Sequence of chain 1.A:
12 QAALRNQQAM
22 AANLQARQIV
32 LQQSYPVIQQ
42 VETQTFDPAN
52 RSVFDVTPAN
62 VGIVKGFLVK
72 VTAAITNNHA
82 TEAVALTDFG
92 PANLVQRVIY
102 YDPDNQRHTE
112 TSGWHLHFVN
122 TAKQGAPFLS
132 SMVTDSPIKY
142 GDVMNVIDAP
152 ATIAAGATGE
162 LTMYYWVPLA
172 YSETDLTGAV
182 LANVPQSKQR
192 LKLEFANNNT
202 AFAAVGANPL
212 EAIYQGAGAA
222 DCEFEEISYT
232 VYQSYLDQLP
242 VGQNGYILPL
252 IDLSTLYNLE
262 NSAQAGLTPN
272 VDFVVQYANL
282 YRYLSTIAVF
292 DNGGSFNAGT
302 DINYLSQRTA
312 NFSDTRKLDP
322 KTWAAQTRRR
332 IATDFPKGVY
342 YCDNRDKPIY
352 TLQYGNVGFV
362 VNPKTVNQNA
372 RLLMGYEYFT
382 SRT

Sequence of chain 1.B:
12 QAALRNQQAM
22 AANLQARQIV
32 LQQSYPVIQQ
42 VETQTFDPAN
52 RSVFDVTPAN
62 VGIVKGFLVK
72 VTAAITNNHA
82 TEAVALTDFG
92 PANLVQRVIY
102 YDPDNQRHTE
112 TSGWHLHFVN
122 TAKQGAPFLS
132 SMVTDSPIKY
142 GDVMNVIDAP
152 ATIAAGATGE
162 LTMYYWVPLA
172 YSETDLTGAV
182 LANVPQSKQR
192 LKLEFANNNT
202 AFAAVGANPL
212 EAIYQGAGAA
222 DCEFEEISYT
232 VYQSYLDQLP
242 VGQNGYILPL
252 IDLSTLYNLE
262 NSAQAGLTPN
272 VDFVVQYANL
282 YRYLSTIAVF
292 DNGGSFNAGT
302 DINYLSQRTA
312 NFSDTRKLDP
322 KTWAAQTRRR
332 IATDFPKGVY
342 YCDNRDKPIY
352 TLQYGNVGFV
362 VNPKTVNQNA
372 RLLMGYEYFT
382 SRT

The protein below binds the small molecule below.
Small molecule (SMILES): CN(C)CCCN1c2ccccc2Sc2ccc(Cl)cc21

Binding-site contacts:
Ligand atom C17 contacts residue TRP167 of chain 1.A at 3.5 Å (hydrophobic).
Ligand atom C8 contacts residue GLN327 of chain 1.B at 4.1 Å.
Ligand atom C13 contacts residue SER235 of chain 1.A at 3.8 Å.
Ligand atom C10 contacts residue LEU69 of chain 1.A at 4.0 Å (hydrophobic).
Ligand atom C7 contacts residue TRP167 of chain 1.A at 3.6 Å (hydrophobic).
Ligand atom N1 contacts residue TRP167 of chain 1.A at 3.7 Å.
Ligand atom C14 contacts residue GLU174 of chain 1.A at 3.7 Å.
Ligand atom C11 contacts residue GLN327 of chain 1.B at 3.4 Å.
Ligand atom C5 contacts residue ARG330 of chain 1.B at 3.9 Å.
Ligand atom C7 contacts residue ARG330 of chain 1.B at 3.6 Å.
Ligand atom C2 contacts residue ARG330 of chain 1.B at 3.5 Å.
Ligand atom C9 contacts residue THR323 of chain 1.B at 3.9 Å.
Ligand atom C11 contacts residue ILE39 of chain 1.A at 3.7 Å (hydrophobic).
Ligand atom C5 contacts residue TRP167 of chain 1.A at 3.5 Å (hydrophobic).
Ligand atom C4 contacts residue GLN327 of chain 1.B at 3.7 Å.
Ligand atom CL1 contacts residue THR323 of chain 1.B at 3.7 Å.
Ligand atom C17 contacts residue ARG330 of chain 1.B at 4.0 Å.
Ligand atom CL1 contacts residue LEU319 of chain 1.B at 3.3 Å.
Ligand atom C1 contacts residue ARG330 of chain 1.B at 3.9 Å.
Ligand atom C12 contacts residue GLN327 of chain 1.B at 4.1 Å.
Ligand atom CL1 contacts residue GLN327 of chain 1.B at 3.6 Å.
Ligand atom C10 contacts residue GLN327 of chain 1.B at 3.5 Å.
Ligand atom C8 contacts residue LEU69 of chain 1.A at 3.7 Å (hydrophobic).
Ligand atom C3 contacts residue GLN327 of chain 1.B at 4.0 Å.
Ligand atom C9 contacts residue LEU69 of chain 1.A at 3.5 Å (hydrophobic).
Ligand atom C9 contacts residue ALA326 of chain 1.B at 3.9 Å (hydrophobic).
Ligand atom C14 contacts residue SER235 of chain 1.A at 4.0 Å.
Ligand atom C3 contacts residue ARG330 of chain 1.B at 3.8 Å.
Ligand atom C1 contacts residue TRP167 of chain 1.A at 3.7 Å (hydrophobic).
Ligand atom S1 contacts residue ARG330 of chain 1.B at 3.4 Å.
Ligand atom C6 contacts residue TRP167 of chain 1.A at 3.5 Å (hydrophobic).
Ligand atom C9 contacts residue GLN327 of chain 1.B at 3.6 Å.
Ligand atom C17 contacts residue GLU174 of chain 1.A at 4.0 Å.
Ligand atom C6 contacts residue ARG330 of chain 1.B at 3.8 Å.
Ligand atom C12 contacts residue GLU174 of chain 1.A at 3.6 Å.
Ligand atom C8 contacts residue ARG330 of chain 1.B at 4.0 Å.
Ligand atom C12 contacts residue ARG330 of chain 1.B at 3.8 Å.
Ligand atom C2 contacts residue TRP167 of chain 1.A at 3.7 Å (hydrophobic).
Ligand atom C15 contacts residue GLU174 of chain 1.A at 3.9 Å.
Ligand atom C15 contacts residue GLN327 of chain 1.B at 3.8 Å.